The protein below binds the small molecule below.
Small molecule (SMILES): CC(=O)N[C@@H]1[C@@H](O)[C@H](O)[C@@H](CO)O[C@H]1O

Binding-site contacts:
Ligand atom O7 contacts residue ASN282 of chain 1.C at 3.7 Å.
Ligand atom C8 contacts residue ASN282 of chain 1.C at 3.4 Å.
Ligand atom C8 contacts residue GLU281 of chain 1.C at 3.8 Å.
Ligand atom C5 contacts residue ASN282 of chain 1.C at 3.8 Å.
Ligand atom C8 contacts residue ASN280 of chain 1.C at 4.1 Å.
Ligand atom C2 contacts residue ASN282 of chain 1.C at 2.6 Å.
Ligand atom O7 contacts residue GLU281 of chain 1.C at 3.1 Å.
Ligand atom C3 contacts residue ASN282 of chain 1.C at 3.9 Å.
Ligand atom O5 contacts residue ASN282 of chain 1.C at 2.4 Å (h-bond).
Ligand atom C1 contacts residue ASN282 of chain 1.C at 1.5 Å.
Ligand atom C7 contacts residue GLU281 of chain 1.C at 3.9 Å.
Ligand atom N2 contacts residue ASN282 of chain 1.C at 3.0 Å (h-bond).
Ligand atom C7 contacts residue ASN282 of chain 1.C at 3.4 Å.
Ligand atom C4 contacts residue ASN282 of chain 1.C at 4.4 Å.

Sequence of chain 1.C:
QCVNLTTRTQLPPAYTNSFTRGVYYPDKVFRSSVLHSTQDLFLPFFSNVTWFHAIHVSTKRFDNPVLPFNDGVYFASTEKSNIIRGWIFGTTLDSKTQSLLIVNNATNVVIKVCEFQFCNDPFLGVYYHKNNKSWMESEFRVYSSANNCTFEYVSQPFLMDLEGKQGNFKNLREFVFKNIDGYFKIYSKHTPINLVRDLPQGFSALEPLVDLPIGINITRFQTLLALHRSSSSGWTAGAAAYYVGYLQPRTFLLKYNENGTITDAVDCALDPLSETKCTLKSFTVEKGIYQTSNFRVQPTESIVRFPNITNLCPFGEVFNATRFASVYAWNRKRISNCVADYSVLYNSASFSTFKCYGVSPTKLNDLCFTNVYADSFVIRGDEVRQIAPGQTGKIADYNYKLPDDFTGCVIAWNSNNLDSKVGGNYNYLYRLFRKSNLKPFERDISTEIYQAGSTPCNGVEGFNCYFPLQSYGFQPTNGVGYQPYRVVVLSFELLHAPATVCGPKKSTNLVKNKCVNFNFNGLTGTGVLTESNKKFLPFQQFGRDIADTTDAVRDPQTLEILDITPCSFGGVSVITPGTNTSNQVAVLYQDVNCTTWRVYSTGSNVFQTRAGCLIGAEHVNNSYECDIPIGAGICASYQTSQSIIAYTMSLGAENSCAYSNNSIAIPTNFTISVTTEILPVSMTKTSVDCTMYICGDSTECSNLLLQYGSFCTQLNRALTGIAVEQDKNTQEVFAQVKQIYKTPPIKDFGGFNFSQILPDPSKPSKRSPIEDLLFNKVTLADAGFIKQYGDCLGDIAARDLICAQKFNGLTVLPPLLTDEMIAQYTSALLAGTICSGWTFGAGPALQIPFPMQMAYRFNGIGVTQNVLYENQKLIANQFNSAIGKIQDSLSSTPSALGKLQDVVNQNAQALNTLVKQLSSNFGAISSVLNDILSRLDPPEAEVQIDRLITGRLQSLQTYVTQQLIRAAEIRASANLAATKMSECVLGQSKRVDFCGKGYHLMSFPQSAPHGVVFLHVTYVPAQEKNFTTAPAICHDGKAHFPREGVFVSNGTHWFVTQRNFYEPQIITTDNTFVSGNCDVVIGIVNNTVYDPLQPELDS